Sequence of chain 1.B:
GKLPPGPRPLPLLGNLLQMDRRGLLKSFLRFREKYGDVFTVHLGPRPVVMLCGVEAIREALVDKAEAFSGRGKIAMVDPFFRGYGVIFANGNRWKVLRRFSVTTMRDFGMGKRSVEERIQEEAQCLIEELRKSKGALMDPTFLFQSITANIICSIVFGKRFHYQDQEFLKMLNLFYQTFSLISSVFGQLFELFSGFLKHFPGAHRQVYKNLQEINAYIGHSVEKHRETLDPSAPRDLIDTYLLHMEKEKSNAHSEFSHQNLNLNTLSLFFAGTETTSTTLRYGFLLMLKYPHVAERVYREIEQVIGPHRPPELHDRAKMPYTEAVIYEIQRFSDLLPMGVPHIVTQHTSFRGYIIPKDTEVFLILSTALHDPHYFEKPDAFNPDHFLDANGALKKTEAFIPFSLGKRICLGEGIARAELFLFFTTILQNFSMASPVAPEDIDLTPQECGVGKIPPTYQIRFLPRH

Binding-site contacts:
Ligand atom C7 contacts residue VAL193 of chain 1.B at 4.5 Å (hydrophobic).
Ligand atom C6 contacts residue ARG29 of chain 1.B at 4.1 Å.
Ligand atom C5 contacts residue LEU24 of chain 1.B at 4.2 Å (hydrophobic).
Ligand atom C9 contacts residue LEU32 of chain 1.B at 4.1 Å (hydrophobic).
Ligand atom C8 contacts residue VAL193 of chain 1.B at 4.0 Å (hydrophobic).
Ligand atom C6 contacts residue ASP28 of chain 1.B at 3.8 Å.
Ligand atom C1 contacts residue MET27 of chain 1.B at 4.2 Å (hydrophobic).
Ligand atom C4 contacts residue LEU24 of chain 1.B at 4.2 Å (hydrophobic).
Ligand atom O12 contacts residue MET27 of chain 1.B at 4.2 Å.
Ligand atom C10 contacts residue LEU200 of chain 1.B at 4.5 Å (hydrophobic).
Ligand atom C8 contacts residue ARG29 of chain 1.B at 4.1 Å.
Ligand atom C10 contacts residue MET27 of chain 1.B at 4.4 Å (hydrophobic).
Ligand atom C13 contacts residue ARG29 of chain 1.B at 3.5 Å.
Ligand atom C10 contacts residue LEU32 of chain 1.B at 4.2 Å (hydrophobic).
Ligand atom O12 contacts residue ARG29 of chain 1.B at 3.8 Å.
Ligand atom C11 contacts residue ASP28 of chain 1.B at 4.4 Å.
Ligand atom C9 contacts residue GLY31 of chain 1.B at 3.7 Å.
Ligand atom C9 contacts residue GLN196 of chain 1.B at 4.2 Å.
Ligand atom C1 contacts residue ARG29 of chain 1.B at 3.9 Å.
Ligand atom C3 contacts residue ARG29 of chain 1.B at 4.4 Å.
Ligand atom C5 contacts residue ARG29 of chain 1.B at 4.3 Å.
Ligand atom C4 contacts residue MET27 of chain 1.B at 4.0 Å (hydrophobic).
Ligand atom C4 contacts residue ARG29 of chain 1.B at 4.2 Å.
Ligand atom C11 contacts residue MET27 of chain 1.B at 4.1 Å (hydrophobic).
Ligand atom C4 contacts residue ASP28 of chain 1.B at 4.3 Å.
Ligand atom C3 contacts residue MET27 of chain 1.B at 4.4 Å (hydrophobic).
Ligand atom C7 contacts residue ARG29 of chain 1.B at 3.8 Å.
Ligand atom C11 contacts residue LEU24 of chain 1.B at 4.1 Å (hydrophobic).
Ligand atom C9 contacts residue ASP28 of chain 1.B at 4.3 Å.
Ligand atom C2 contacts residue MET27 of chain 1.B at 3.4 Å (hydrophobic).

The protein below binds the small molecule below.
Small molecule (SMILES): OC[C@H]1O[C@H](O[C@H]2[C@H](O)[C@@H](O)[C@H](OCCCCCC3CCCCC3)O[C@@H]2CO)[C@H](O)[C@@H](O)[C@@H]1O